Binding-site contacts:
Ligand atom CD1 contacts residue IC61 of chain 1.L at 3.8 Å.
Ligand atom CB contacts residue GLU269 of chain 1.B at 2.4 Å.
Ligand atom CG contacts residue GLU269 of chain 1.B at 3.4 Å.
Ligand atom CG contacts residue THR440 of chain 1.B at 4.2 Å.
Ligand atom CE2 contacts residue IC61 of chain 1.L at 3.5 Å.
Ligand atom CD1 contacts residue VAL270 of chain 1.B at 3.4 Å (hydrophobic).
Ligand atom CE1 contacts residue VAL270 of chain 1.B at 3.8 Å (hydrophobic).
Ligand atom CE2 contacts residue IC61 of chain 1.K at 3.6 Å.
Ligand atom CZ contacts residue IC61 of chain 1.K at 2.8 Å.
Ligand atom OH contacts residue HOA1 of chain 1.I at 3.5 Å (h-bond).
Ligand atom CE1 contacts residue IC61 of chain 1.L at 3.5 Å.
Ligand atom CZ contacts residue IC61 of chain 1.L at 3.3 Å.
Ligand atom OH contacts residue IC61 of chain 1.L at 3.4 Å (h-bond).
Ligand atom CB contacts residue LEU439 of chain 1.B at 3.8 Å (hydrophobic).
Ligand atom CD2 contacts residue LEU265 of chain 1.B at 3.9 Å (hydrophobic).
Ligand atom CD1 contacts residue IC61 of chain 1.K at 4.0 Å.
Ligand atom CG contacts residue VAL270 of chain 1.B at 4.3 Å (hydrophobic).
Ligand atom CE2 contacts residue LEU265 of chain 1.B at 3.9 Å (hydrophobic).
Ligand atom CE1 contacts residue IC61 of chain 1.K at 3.2 Å.
Ligand atom CG contacts residue LEU265 of chain 1.B at 3.6 Å (hydrophobic).
Ligand atom CB contacts residue LEU265 of chain 1.B at 4.1 Å (hydrophobic).
Ligand atom CE1 contacts residue ALA266 of chain 1.B at 3.7 Å (hydrophobic).
Ligand atom CE1 contacts residue HOA1 of chain 1.I at 3.5 Å.
Ligand atom OH contacts residue ALA89 of chain 1.B at 3.7 Å.
Ligand atom CG contacts residue LEU183 of chain 1.B at 4.2 Å (hydrophobic).
Ligand atom CD1 contacts residue LEU265 of chain 1.B at 3.6 Å (hydrophobic).
Ligand atom CD1 contacts residue ALA266 of chain 1.B at 4.1 Å (hydrophobic).
Ligand atom OH contacts residue IC61 of chain 1.K at 2.4 Å (h-bond).
Ligand atom CB contacts residue LEU183 of chain 1.B at 3.4 Å (hydrophobic).
Ligand atom CD2 contacts residue IC61 of chain 1.K at 3.8 Å.
Ligand atom CD2 contacts residue LEU183 of chain 1.B at 4.1 Å (hydrophobic).
Ligand atom CB contacts residue THR440 of chain 1.B at 3.8 Å.
Ligand atom CE1 contacts residue LEU265 of chain 1.B at 3.8 Å (hydrophobic).
Ligand atom CG contacts residue IC61 of chain 1.K at 4.2 Å.
Ligand atom CD1 contacts residue THR440 of chain 1.B at 4.2 Å.
Ligand atom CD2 contacts residue IC61 of chain 1.L at 3.7 Å.
Ligand atom CZ contacts residue LEU265 of chain 1.B at 4.1 Å (hydrophobic).
Ligand atom CD1 contacts residue GLU269 of chain 1.B at 3.7 Å.
Ligand atom CG contacts residue IC61 of chain 1.L at 3.9 Å.
Ligand atom CZ contacts residue HOA1 of chain 1.I at 4.0 Å.

This small molecule binds to this protein.
Small molecule (SMILES): Cc1ccc(O)cc1

Sequence of chain 1.B:
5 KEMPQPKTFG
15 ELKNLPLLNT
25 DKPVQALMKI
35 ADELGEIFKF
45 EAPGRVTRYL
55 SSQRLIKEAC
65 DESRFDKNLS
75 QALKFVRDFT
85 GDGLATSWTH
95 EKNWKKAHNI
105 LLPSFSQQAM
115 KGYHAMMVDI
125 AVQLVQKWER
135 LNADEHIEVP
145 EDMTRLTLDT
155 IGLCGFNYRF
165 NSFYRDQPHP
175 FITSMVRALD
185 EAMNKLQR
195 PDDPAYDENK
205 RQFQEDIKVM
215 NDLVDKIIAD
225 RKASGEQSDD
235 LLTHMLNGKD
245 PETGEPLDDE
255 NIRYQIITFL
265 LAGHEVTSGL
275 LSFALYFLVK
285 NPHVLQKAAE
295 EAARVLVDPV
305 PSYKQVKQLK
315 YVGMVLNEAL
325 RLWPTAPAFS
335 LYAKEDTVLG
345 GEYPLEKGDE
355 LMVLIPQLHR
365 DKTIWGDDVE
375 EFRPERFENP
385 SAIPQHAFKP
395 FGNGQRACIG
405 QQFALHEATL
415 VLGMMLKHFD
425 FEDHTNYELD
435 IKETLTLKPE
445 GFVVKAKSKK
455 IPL